Binding-site contacts:
Ligand atom C5 contacts residue ASN332 of chain 1.B at 3.6 Å.
Ligand atom C1 contacts residue ASN332 of chain 1.B at 1.4 Å.
Ligand atom O7 contacts residue ASN332 of chain 1.B at 3.5 Å (h-bond).
Ligand atom C4 contacts residue ASN332 of chain 1.B at 4.3 Å.
Ligand atom C2 contacts residue ASN332 of chain 1.B at 2.5 Å.
Ligand atom C7 contacts residue ASN332 of chain 1.B at 3.5 Å.
Ligand atom C8 contacts residue GLY330 of chain 1.B at 4.5 Å.
Ligand atom N2 contacts residue ASN332 of chain 1.B at 3.1 Å (h-bond).
Ligand atom O5 contacts residue ASN332 of chain 1.B at 2.4 Å (h-bond).
Ligand atom O3 contacts residue ASN332 of chain 1.B at 4.3 Å.
Ligand atom C3 contacts residue ASN332 of chain 1.B at 3.8 Å.
Ligand atom O7 contacts residue ASP524 of chain 1.B at 3.7 Å.
Ligand atom C8 contacts residue GLN329 of chain 1.B at 3.8 Å.

Sequence of chain 1.B:
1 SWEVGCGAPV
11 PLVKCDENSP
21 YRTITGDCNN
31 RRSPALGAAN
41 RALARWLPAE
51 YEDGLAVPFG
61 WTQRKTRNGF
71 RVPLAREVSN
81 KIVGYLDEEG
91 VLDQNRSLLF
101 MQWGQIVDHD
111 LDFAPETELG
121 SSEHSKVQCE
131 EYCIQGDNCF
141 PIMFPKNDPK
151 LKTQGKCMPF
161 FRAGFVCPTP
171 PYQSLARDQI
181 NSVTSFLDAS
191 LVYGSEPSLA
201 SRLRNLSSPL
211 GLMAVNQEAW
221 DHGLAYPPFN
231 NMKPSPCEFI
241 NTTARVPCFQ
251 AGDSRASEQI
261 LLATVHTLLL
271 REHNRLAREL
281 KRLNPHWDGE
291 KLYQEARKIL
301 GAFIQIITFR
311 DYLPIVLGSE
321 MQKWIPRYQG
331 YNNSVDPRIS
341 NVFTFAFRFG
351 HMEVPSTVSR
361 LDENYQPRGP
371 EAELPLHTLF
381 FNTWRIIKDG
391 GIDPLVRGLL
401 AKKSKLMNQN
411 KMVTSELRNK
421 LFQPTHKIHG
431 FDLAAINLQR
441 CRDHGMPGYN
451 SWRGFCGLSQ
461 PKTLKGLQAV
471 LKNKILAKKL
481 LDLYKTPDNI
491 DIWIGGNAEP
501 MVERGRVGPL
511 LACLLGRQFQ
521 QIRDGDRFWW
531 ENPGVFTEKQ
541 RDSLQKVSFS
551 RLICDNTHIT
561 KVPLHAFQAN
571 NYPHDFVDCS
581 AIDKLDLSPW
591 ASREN

The protein below binds the small molecule below.
Small molecule (SMILES): CC(=O)N[C@@H]1[C@@H](O)[C@H](O)[C@@H](CO)O[C@H]1O